Binding-site contacts:
Ligand atom O1B contacts residue MN1 of chain 1.E at 2.3 Å.
Ligand atom N2 contacts residue TYR271 of chain 1.A at 2.4 Å (h-bond).
Ligand atom O5' contacts residue MN1 of chain 1.F at 3.6 Å.
Ligand atom O2A contacts residue MN1 of chain 1.F at 3.6 Å.
Ligand atom C2' contacts residue ASN279 of chain 1.A at 3.7 Å.
Ligand atom O1B contacts residue ASP192 of chain 1.A at 3.3 Å (salt-bridge).
Ligand atom PB contacts residue MN1 of chain 1.E at 3.3 Å.
Ligand atom O1A contacts residue MN1 of chain 1.F at 2.8 Å.
Ligand atom O3B contacts residue MN1 of chain 1.E at 3.8 Å.
Ligand atom C5' contacts residue ASP192 of chain 1.A at 3.7 Å.
Ligand atom C5' contacts residue PHE272 of chain 1.A at 3.6 Å (hydrophobic).
Ligand atom C8 contacts residue ASP276 of chain 1.A at 3.5 Å.
Ligand atom PA contacts residue MN1 of chain 1.F at 3.4 Å.
Ligand atom O1B contacts residue SER180 of chain 1.A at 2.9 Å (h-bond).
Ligand atom O1A contacts residue ASP192 of chain 1.A at 3.0 Å (salt-bridge).
Ligand atom C2' contacts residue TYR271 of chain 1.A at 3.7 Å (hydrophobic).
Ligand atom O1A contacts residue MN1 of chain 1.E at 1.7 Å.
Ligand atom O3' contacts residue ARG183 of chain 1.A at 3.8 Å.
Ligand atom O2G contacts residue MN1 of chain 1.E at 2.2 Å.
Ligand atom N7 contacts residue ASP276 of chain 1.A at 3.6 Å.
Ligand atom O1B contacts residue GLY179 of chain 1.A at 3.3 Å.
Ligand atom O5' contacts residue ASP192 of chain 1.A at 3.5 Å (salt-bridge).
Ligand atom O1G contacts residue SER188 of chain 1.A at 3.7 Å.
Ligand atom O3G contacts residue GLY189 of chain 1.A at 3.8 Å.
Ligand atom PG contacts residue SER180 of chain 1.A at 3.7 Å.
Ligand atom O1A contacts residue ASP190 of chain 1.A at 2.8 Å (salt-bridge).
Ligand atom N3 contacts residue TYR271 of chain 1.A at 3.8 Å.
Ligand atom O1G contacts residue SER180 of chain 1.A at 2.4 Å (h-bond).
Ligand atom PG contacts residue MN1 of chain 1.E at 3.4 Å.
Ligand atom O2G contacts residue ASP190 of chain 1.A at 2.8 Å (salt-bridge).
Ligand atom O4' contacts residue PHE272 of chain 1.A at 3.8 Å.
Ligand atom C2 contacts residue TYR271 of chain 1.A at 3.5 Å (hydrophobic).
Ligand atom O2B contacts residue SER180 of chain 1.A at 3.8 Å.
Ligand atom O2B contacts residue ARG183 of chain 1.A at 2.8 Å (salt-bridge).
Ligand atom O1G contacts residue GLY189 of chain 1.A at 3.0 Å (h-bond).
Ligand atom N3A contacts residue MN1 of chain 1.E at 3.7 Å.
Ligand atom PG contacts residue GLY189 of chain 1.A at 3.7 Å.
Ligand atom PA contacts residue MN1 of chain 1.E at 3.0 Å.
Ligand atom O3' contacts residue ASP276 of chain 1.A at 3.6 Å.
Ligand atom O2G contacts residue GLY189 of chain 1.A at 3.7 Å.

This protein binds this small molecule.
Small molecule (SMILES): Nc1nc2c(ncn2[C@H]2C[C@H](O)[C@@H](CO[P](=O)(O)N[P](=O)(O)OP(=O)(O)O)O2)c(=O)[nH]1

Sequence of chain 1.A:
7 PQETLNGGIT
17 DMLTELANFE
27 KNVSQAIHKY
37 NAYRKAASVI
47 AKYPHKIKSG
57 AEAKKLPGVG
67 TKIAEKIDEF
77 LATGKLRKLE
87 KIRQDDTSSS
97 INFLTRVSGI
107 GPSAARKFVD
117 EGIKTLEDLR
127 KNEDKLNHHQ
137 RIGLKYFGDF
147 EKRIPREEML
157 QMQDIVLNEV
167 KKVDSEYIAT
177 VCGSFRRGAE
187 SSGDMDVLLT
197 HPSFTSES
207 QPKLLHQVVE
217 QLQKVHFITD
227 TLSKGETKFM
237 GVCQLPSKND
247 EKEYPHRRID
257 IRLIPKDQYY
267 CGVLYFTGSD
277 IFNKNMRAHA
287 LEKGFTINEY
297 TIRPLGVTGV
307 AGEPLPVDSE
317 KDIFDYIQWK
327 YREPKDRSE